Sequence of chain 1.F:
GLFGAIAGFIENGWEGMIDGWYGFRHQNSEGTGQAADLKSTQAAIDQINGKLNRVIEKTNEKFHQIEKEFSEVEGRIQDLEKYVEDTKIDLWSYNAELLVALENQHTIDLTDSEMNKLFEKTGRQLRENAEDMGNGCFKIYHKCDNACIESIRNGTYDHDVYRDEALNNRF

Binding-site contacts:
Ligand atom C7 contacts residue ASN279 of chain 1.E at 3.2 Å.
Ligand atom C7 contacts residue VAL291 of chain 1.E at 4.3 Å (hydrophobic).
Ligand atom C2 contacts residue ASN279 of chain 1.E at 2.5 Å.
Ligand atom C6 contacts residue ASN292 of chain 1.E at 3.9 Å.
Ligand atom O5 contacts residue ASN279 of chain 1.E at 2.3 Å (h-bond).
Ligand atom N2 contacts residue ASN279 of chain 1.E at 3.0 Å (h-bond).
Ligand atom O5 contacts residue VAL291 of chain 1.E at 4.5 Å.
Ligand atom O5 contacts residue ASN292 of chain 1.E at 3.7 Å.
Ligand atom C8 contacts residue SER39 of chain 1.E at 3.4 Å.
Ligand atom C1 contacts residue ASN292 of chain 1.E at 4.0 Å.
Ligand atom C6 contacts residue GLU69 of chain 1.F at 4.3 Å.
Ligand atom C5 contacts residue VAL291 of chain 1.E at 4.5 Å (hydrophobic).
Ligand atom C5 contacts residue ASN292 of chain 1.E at 3.7 Å.
Ligand atom C8 contacts residue ASN279 of chain 1.E at 4.5 Å.
Ligand atom C4 contacts residue ASN279 of chain 1.E at 4.1 Å.
Ligand atom C3 contacts residue VAL291 of chain 1.E at 4.0 Å (hydrophobic).
Ligand atom C5 contacts residue ASN279 of chain 1.E at 3.6 Å.
Ligand atom N2 contacts residue VAL291 of chain 1.E at 3.5 Å (h-bond).
Ligand atom C1 contacts residue ASN279 of chain 1.E at 1.4 Å.
Ligand atom C1 contacts residue VAL291 of chain 1.E at 3.5 Å (hydrophobic).
Ligand atom C3 contacts residue ASN279 of chain 1.E at 3.8 Å.
Ligand atom C8 contacts residue VAL291 of chain 1.E at 4.2 Å (hydrophobic).
Ligand atom C2 contacts residue VAL291 of chain 1.E at 3.8 Å (hydrophobic).
Ligand atom O7 contacts residue ASN279 of chain 1.E at 3.0 Å (h-bond).
Ligand atom C8 contacts residue GLU69 of chain 1.F at 3.5 Å.

Sequence of chain 1.E:
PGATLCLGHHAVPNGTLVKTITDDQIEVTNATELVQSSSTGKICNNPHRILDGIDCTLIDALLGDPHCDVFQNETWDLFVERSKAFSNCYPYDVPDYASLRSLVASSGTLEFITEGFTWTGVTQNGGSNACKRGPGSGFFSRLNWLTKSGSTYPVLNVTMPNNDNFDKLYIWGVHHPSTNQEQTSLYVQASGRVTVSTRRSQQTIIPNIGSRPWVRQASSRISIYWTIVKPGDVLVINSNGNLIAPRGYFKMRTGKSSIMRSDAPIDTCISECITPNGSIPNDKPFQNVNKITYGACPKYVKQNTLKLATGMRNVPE

The small molecule below binds the protein below.
Small molecule (SMILES): CC(=O)N[C@H]1[C@H](O[C@H]2[C@H](O)[C@@H](NC(C)=O)CO[C@@H]2CO)O[C@H](CO)[C@@H](O)[C@@H]1O